A small-molecule ligand and the protein it binds are described below.
Small molecule (SMILES): N[C@@H](CC(=O)O)C(=O)O

Sequence of chain 1.A:
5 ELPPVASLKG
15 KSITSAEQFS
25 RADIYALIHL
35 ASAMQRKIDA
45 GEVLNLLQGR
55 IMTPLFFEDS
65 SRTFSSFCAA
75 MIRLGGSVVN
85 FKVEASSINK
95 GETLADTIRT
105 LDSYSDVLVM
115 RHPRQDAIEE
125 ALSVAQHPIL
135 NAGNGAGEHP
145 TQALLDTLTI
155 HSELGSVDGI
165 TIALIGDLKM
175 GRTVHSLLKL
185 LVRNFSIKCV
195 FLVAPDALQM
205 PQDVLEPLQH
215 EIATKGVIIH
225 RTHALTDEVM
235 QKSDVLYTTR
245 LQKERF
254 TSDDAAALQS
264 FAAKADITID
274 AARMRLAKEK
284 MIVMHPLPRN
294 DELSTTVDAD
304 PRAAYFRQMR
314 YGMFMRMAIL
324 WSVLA

Sequence of chain 1.B:
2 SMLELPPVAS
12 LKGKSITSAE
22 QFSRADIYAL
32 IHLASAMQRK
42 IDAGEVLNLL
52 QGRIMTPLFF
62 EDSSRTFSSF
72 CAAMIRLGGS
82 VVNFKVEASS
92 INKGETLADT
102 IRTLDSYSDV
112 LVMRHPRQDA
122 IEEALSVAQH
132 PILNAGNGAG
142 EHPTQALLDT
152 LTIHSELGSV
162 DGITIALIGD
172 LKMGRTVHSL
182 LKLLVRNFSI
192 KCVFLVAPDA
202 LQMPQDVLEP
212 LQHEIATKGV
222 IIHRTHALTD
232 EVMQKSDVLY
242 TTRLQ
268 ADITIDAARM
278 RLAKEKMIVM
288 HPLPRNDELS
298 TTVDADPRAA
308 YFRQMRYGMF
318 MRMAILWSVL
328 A

Binding-site contacts:
Ligand atom CB contacts residue THR177 of chain 1.A at 4.1 Å.
Ligand atom CB contacts residue PRO289 of chain 1.A at 4.0 Å (hydrophobic).
Ligand atom OXT contacts residue THR177 of chain 1.A at 3.8 Å.
Ligand atom OD1 contacts residue LEU290 of chain 1.A at 4.5 Å.
Ligand atom O contacts residue HIS143 of chain 1.A at 4.3 Å.
Ligand atom C contacts residue ARG176 of chain 1.A at 3.5 Å.
Ligand atom O contacts residue ARG176 of chain 1.A at 2.9 Å (salt-bridge).
Ligand atom CB contacts residue LEU290 of chain 1.A at 3.4 Å (hydrophobic).
Ligand atom C contacts residue HIS143 of chain 1.A at 3.9 Å.
Ligand atom OD2 contacts residue GLN246 of chain 1.A at 2.9 Å (h-bond).
Ligand atom O contacts residue LYS94 of chain 1.B at 3.8 Å.
Ligand atom OD2 contacts residue PRO291 of chain 1.A at 4.0 Å.
Ligand atom N contacts residue LYS94 of chain 1.B at 4.1 Å.
Ligand atom OD1 contacts residue PRO291 of chain 1.A at 4.1 Å.
Ligand atom OD2 contacts residue ARG244 of chain 1.A at 2.9 Å (salt-bridge).
Ligand atom O contacts residue ARG115 of chain 1.A at 3.4 Å (salt-bridge).
Ligand atom CB contacts residue GLN246 of chain 1.A at 4.5 Å.
Ligand atom OD1 contacts residue LYS94 of chain 1.B at 3.3 Å (salt-bridge).
Ligand atom CG contacts residue PRO291 of chain 1.A at 4.1 Å (hydrophobic).
Ligand atom CA contacts residue CP1 of chain 1.G at 3.3 Å.
Ligand atom OD2 contacts residue LEU290 of chain 1.A at 4.3 Å.
Ligand atom OXT contacts residue HIS143 of chain 1.A at 3.7 Å.
Ligand atom CG contacts residue LEU290 of chain 1.A at 3.9 Å (hydrophobic).
Ligand atom O contacts residue CP1 of chain 1.G at 3.5 Å (h-bond).
Ligand atom N contacts residue PRO291 of chain 1.A at 3.7 Å.
Ligand atom OD1 contacts residue GLN246 of chain 1.A at 3.6 Å.
Ligand atom CG contacts residue GLN246 of chain 1.A at 3.5 Å.
Ligand atom CG contacts residue ARG244 of chain 1.A at 3.4 Å.
Ligand atom CA contacts residue THR177 of chain 1.A at 4.1 Å.
Ligand atom CA contacts residue HIS143 of chain 1.A at 4.4 Å.
Ligand atom OXT contacts residue ARG176 of chain 1.A at 2.8 Å (salt-bridge).
Ligand atom N contacts residue CP1 of chain 1.G at 2.7 Å.
Ligand atom N contacts residue LEU290 of chain 1.A at 2.9 Å (h-bond).
Ligand atom CG contacts residue LYS94 of chain 1.B at 4.5 Å.
Ligand atom CB contacts residue CP1 of chain 1.G at 4.3 Å.
Ligand atom C contacts residue CP1 of chain 1.G at 3.7 Å.
Ligand atom C contacts residue ARG115 of chain 1.A at 4.2 Å.
Ligand atom CA contacts residue LEU290 of chain 1.A at 3.5 Å (hydrophobic).
Ligand atom OD1 contacts residue ARG244 of chain 1.A at 2.8 Å (salt-bridge).
Ligand atom C contacts residue THR177 of chain 1.A at 4.3 Å.